Sequence of chain 23.F:
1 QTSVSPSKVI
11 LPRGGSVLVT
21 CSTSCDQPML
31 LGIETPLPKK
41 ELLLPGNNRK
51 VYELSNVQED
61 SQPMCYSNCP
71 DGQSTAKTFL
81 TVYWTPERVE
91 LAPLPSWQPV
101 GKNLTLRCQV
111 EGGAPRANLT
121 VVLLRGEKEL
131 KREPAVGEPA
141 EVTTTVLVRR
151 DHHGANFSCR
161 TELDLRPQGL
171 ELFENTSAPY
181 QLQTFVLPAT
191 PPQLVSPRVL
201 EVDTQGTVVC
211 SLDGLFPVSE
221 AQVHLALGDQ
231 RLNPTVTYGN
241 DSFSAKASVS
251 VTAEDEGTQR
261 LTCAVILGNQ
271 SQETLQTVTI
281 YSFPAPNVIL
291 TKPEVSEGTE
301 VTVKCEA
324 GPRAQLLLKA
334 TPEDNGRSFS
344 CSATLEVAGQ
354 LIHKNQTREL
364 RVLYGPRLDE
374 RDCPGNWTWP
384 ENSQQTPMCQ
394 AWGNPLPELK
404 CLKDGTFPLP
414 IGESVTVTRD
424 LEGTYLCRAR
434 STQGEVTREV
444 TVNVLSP

Binding-site contacts:
Ligand atom C3 contacts residue ASN156 of chain 23.F at 3.6 Å.
Ligand atom O5 contacts residue ASN156 of chain 23.F at 2.5 Å (h-bond).
Ligand atom C4 contacts residue GLU127 of chain 23.F at 3.6 Å.
Ligand atom C6 contacts residue LYS128 of chain 23.F at 4.3 Å.
Ligand atom O7 contacts residue ASN156 of chain 23.F at 3.2 Å (h-bond).
Ligand atom O4 contacts residue GLU127 of chain 23.F at 3.1 Å (salt-bridge).
Ligand atom O5 contacts residue GLY126 of chain 23.F at 3.7 Å.
Ligand atom C3 contacts residue GLU127 of chain 23.F at 3.6 Å.
Ligand atom C5 contacts residue GLY126 of chain 23.F at 4.0 Å.
Ligand atom C4 contacts residue ASN156 of chain 23.F at 4.2 Å.
Ligand atom C5 contacts residue GLU127 of chain 23.F at 3.6 Å.
Ligand atom N2 contacts residue ASN156 of chain 23.F at 2.5 Å (h-bond).
Ligand atom O3 contacts residue GLU127 of chain 23.F at 4.2 Å.
Ligand atom C8 contacts residue ASN156 of chain 23.F at 4.2 Å.
Ligand atom C1 contacts residue GLY126 of chain 23.F at 3.4 Å.
Ligand atom C2 contacts residue ASN156 of chain 23.F at 2.3 Å.
Ligand atom C8 contacts residue PRO179 of chain 23.F at 4.4 Å (hydrophobic).
Ligand atom C7 contacts residue ASN156 of chain 23.F at 3.3 Å.
Ligand atom C6 contacts residue GLU127 of chain 23.F at 3.8 Å.
Ligand atom C1 contacts residue ASN156 of chain 23.F at 1.4 Å.
Ligand atom C5 contacts residue ASN156 of chain 23.F at 3.7 Å.

The small molecule below binds the protein below.
Small molecule (SMILES): CC(=O)N[C@@H]1[C@@H](O)[C@H](O)[C@@H](CO)O[C@H]1O